Sequence of chain 1.A:
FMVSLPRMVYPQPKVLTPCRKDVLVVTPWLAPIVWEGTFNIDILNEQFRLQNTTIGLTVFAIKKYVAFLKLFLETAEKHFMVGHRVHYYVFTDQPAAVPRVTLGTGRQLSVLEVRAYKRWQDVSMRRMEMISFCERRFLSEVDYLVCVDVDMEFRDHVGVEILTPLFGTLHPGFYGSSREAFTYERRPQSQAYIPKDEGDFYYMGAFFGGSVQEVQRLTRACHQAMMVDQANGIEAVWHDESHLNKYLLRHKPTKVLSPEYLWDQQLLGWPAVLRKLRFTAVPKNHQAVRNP

This protein binds this small molecule.
Small molecule (SMILES): CCCCCCCCO[C@@H]1O[C@H](CO)[C@H](O)C[C@H]1O[C@@H]1O[C@@H](C)[C@@H](O)[C@@H](O)[C@@H]1O

Binding-site contacts:
Ligand atom C2 contacts residue HIS172 of chain 1.A at 3.8 Å.
Ligand atom O4F contacts residue ASP265 of chain 1.A at 2.6 Å (salt-bridge).
Ligand atom O4F contacts residue ALA282 of chain 1.A at 3.8 Å.
Ligand atom C12 contacts residue GLY174 of chain 1.A at 4.0 Å.
Ligand atom C6F contacts residue PRO173 of chain 1.A at 4.0 Å (hydrophobic).
Ligand atom C1F contacts residue GDU1 of chain 1.B at 3.8 Å.
Ligand atom C1 contacts residue HIS172 of chain 1.A at 3.8 Å.
Ligand atom O2F contacts residue GDU1 of chain 1.B at 2.8 Å (h-bond).
Ligand atom C6F contacts residue ASP265 of chain 1.A at 3.8 Å.
Ligand atom O2F contacts residue LYS285 of chain 1.A at 3.9 Å.
Ligand atom C12 contacts residue LEU268 of chain 1.A at 3.7 Å (hydrophobic).
Ligand atom C6 contacts residue GLU242 of chain 1.A at 3.5 Å.
Ligand atom C3F contacts residue HIS287 of chain 1.A at 3.9 Å.
Ligand atom O6 contacts residue TRP239 of chain 1.A at 3.3 Å (h-bond).
Ligand atom O1 contacts residue HIS172 of chain 1.A at 3.4 Å.
Ligand atom C4 contacts residue TRP239 of chain 1.A at 3.6 Å (hydrophobic).
Ligand atom C6 contacts residue THR184 of chain 1.A at 3.3 Å.
Ligand atom C4 contacts residue GLU242 of chain 1.A at 3.5 Å.
Ligand atom C16 contacts residue PHE175 of chain 1.A at 3.8 Å (hydrophobic).
Ligand atom O6 contacts residue PHE175 of chain 1.A at 3.5 Å.
Ligand atom C3 contacts residue TRP239 of chain 1.A at 3.8 Å (hydrophobic).
Ligand atom C2F contacts residue HIS287 of chain 1.A at 3.7 Å.
Ligand atom O6 contacts residue THR184 of chain 1.A at 2.7 Å (h-bond).
Ligand atom C6 contacts residue TYR203 of chain 1.A at 3.7 Å (hydrophobic).
Ligand atom O4 contacts residue GDU1 of chain 1.B at 3.7 Å.
Ligand atom C6 contacts residue TRP239 of chain 1.A at 3.4 Å (hydrophobic).
Ligand atom C3 contacts residue GDU1 of chain 1.B at 3.6 Å.
Ligand atom C5 contacts residue HIS172 of chain 1.A at 3.9 Å.
Ligand atom C2F contacts residue GDU1 of chain 1.B at 3.4 Å.
Ligand atom C5 contacts residue TRP239 of chain 1.A at 3.7 Å (hydrophobic).
Ligand atom C11 contacts residue HIS172 of chain 1.A at 3.9 Å.
Ligand atom O4 contacts residue GLU242 of chain 1.A at 2.7 Å (salt-bridge).
Ligand atom O5 contacts residue PHE175 of chain 1.A at 3.8 Å.
Ligand atom C4 contacts residue HIS172 of chain 1.A at 3.9 Å.
Ligand atom O5 contacts residue HIS172 of chain 1.A at 3.1 Å (h-bond).
Ligand atom O2F contacts residue HIS287 of chain 1.A at 2.8 Å (h-bond).
Ligand atom C13 contacts residue GLY174 of chain 1.A at 3.9 Å.
Ligand atom O4 contacts residue HIS172 of chain 1.A at 2.9 Å (h-bond).
Ligand atom C4F contacts residue ASP265 of chain 1.A at 3.2 Å.
Ligand atom O3F contacts residue HIS287 of chain 1.A at 3.1 Å (h-bond).